Binding-site contacts:
Ligand atom C1 contacts residue LEU859 of chain 1.A at 3.2 Å (hydrophobic).
Ligand atom C4 contacts residue PRO467 of chain 1.A at 3.7 Å (hydrophobic).
Ligand atom C3 contacts residue VAL470 of chain 1.A at 3.7 Å (hydrophobic).
Ligand atom F1 contacts residue LEU863 of chain 1.A at 3.3 Å.
Ligand atom F3 contacts residue PRO860 of chain 1.A at 3.3 Å.
Ligand atom N1 contacts residue PRO467 of chain 1.A at 3.9 Å.
Ligand atom C4 contacts residue SER856 of chain 1.A at 3.2 Å.
Ligand atom C12 contacts residue ILE528 of chain 1.A at 3.8 Å (hydrophobic).
Ligand atom C3 contacts residue SER856 of chain 1.A at 3.2 Å.
Ligand atom C13 contacts residue ILE528 of chain 1.A at 3.5 Å (hydrophobic).
Ligand atom N2 contacts residue LEU859 of chain 1.A at 3.4 Å.
Ligand atom C5 contacts residue LEU857 of chain 1.A at 3.8 Å (hydrophobic).
Ligand atom C14 contacts residue PHE524 of chain 1.A at 3.5 Å (hydrophobic).
Ligand atom N1 contacts residue LEU859 of chain 1.A at 3.7 Å.
Ligand atom C5 contacts residue PRO467 of chain 1.A at 3.8 Å (hydrophobic).
Ligand atom C5 contacts residue SER856 of chain 1.A at 3.1 Å.
Ligand atom C12 contacts residue PRO467 of chain 1.A at 3.4 Å (hydrophobic).
Ligand atom C11 contacts residue PRO467 of chain 1.A at 3.4 Å (hydrophobic).
Ligand atom F2 contacts residue LEU677 of chain 1.A at 2.9 Å.
Ligand atom C10 contacts residue PRO467 of chain 1.A at 3.8 Å (hydrophobic).
Ligand atom F1 contacts residue PRO860 of chain 1.A at 3.8 Å.
Ligand atom C2 contacts residue SER856 of chain 1.A at 3.9 Å.
Ligand atom F1 contacts residue LEU680 of chain 1.A at 3.4 Å.
Ligand atom F2 contacts residue LEU680 of chain 1.A at 3.1 Å.
Ligand atom C13 contacts residue GLU681 of chain 1.A at 3.2 Å.
Ligand atom N2 contacts residue PRO467 of chain 1.A at 3.8 Å.
Ligand atom N1 contacts residue SER856 of chain 1.A at 3.6 Å (h-bond).
Ligand atom C4 contacts residue LEU857 of chain 1.A at 3.7 Å (hydrophobic).
Ligand atom C15 contacts residue LEU677 of chain 1.A at 3.7 Å (hydrophobic).
Ligand atom C1 contacts residue PRO467 of chain 1.A at 3.7 Å (hydrophobic).
Ligand atom C13 contacts residue PRO467 of chain 1.A at 3.8 Å (hydrophobic).
Ligand atom C2 contacts residue LEU859 of chain 1.A at 3.5 Å (hydrophobic).
Ligand atom F3 contacts residue LEU677 of chain 1.A at 3.2 Å.
Ligand atom F2 contacts residue GLU681 of chain 1.A at 2.6 Å.
Ligand atom O8 contacts residue PRO467 of chain 1.A at 3.9 Å.
Ligand atom C4 contacts residue VAL470 of chain 1.A at 3.8 Å (hydrophobic).
Ligand atom C2 contacts residue PRO467 of chain 1.A at 3.8 Å (hydrophobic).
Ligand atom C3 contacts residue PRO467 of chain 1.A at 3.6 Å (hydrophobic).
Ligand atom C14 contacts residue GLU681 of chain 1.A at 3.1 Å.
Ligand atom O7 contacts residue LYS851 of chain 1.A at 3.5 Å.

This protein binds this small molecule.
Small molecule (SMILES): O=C(O)c1cccnc1Nc1cccc(C(F)(F)F)c1

Sequence of chain 1.A:
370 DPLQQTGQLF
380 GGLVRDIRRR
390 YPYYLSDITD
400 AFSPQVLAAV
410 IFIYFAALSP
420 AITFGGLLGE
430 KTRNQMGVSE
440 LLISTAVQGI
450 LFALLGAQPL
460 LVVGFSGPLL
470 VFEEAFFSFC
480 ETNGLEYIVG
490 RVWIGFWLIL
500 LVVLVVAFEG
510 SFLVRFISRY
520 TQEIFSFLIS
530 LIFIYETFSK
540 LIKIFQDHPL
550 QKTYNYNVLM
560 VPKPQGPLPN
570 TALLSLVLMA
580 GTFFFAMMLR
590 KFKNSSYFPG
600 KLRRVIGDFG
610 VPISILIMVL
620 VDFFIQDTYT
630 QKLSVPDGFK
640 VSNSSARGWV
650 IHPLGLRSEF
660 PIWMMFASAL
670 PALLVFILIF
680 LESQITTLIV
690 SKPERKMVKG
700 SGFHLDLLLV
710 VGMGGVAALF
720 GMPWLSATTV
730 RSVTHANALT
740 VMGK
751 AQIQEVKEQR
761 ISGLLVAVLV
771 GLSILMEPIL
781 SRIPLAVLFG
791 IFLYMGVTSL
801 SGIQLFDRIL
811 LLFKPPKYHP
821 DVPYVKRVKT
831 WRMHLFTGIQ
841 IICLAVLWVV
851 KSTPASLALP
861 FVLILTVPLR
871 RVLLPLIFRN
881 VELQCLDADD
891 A